Binding-site contacts:
Ligand atom OD2 contacts residue LYS66 of chain 1.A at 3.3 Å.
Ligand atom S07 contacts residue ASP84 of chain 1.A at 3.6 Å.
Ligand atom OD1 contacts residue TYR68 of chain 1.A at 3.3 Å.
Ligand atom CA contacts residue HIS67 of chain 1.A at 3.6 Å.
Ligand atom CB contacts residue HIS67 of chain 1.A at 3.7 Å.
Ligand atom CB contacts residue MET83 of chain 1.A at 3.9 Å (hydrophobic).
Ligand atom C06 contacts residue GLN87 of chain 1.A at 3.9 Å.
Ligand atom CG contacts residue LYS66 of chain 1.A at 3.9 Å.
Ligand atom CE1 contacts residue VAL56 of chain 1.A at 3.9 Å (hydrophobic).
Ligand atom CG contacts residue LEU69 of chain 1.A at 3.7 Å (hydrophobic).
Ligand atom ND2 contacts residue LEU69 of chain 1.A at 2.9 Å (h-bond).
Ligand atom CA contacts residue HIS67 of chain 1.A at 3.8 Å.
Ligand atom O contacts residue ILE106 of chain 1.A at 3.8 Å.
Ligand atom CD1 contacts residue LEU69 of chain 1.A at 3.9 Å (hydrophobic).
Ligand atom CE2 contacts residue LEU69 of chain 1.A at 4.0 Å (hydrophobic).
Ligand atom N contacts residue TYR68 of chain 1.A at 3.8 Å.
Ligand atom CB contacts residue TYR68 of chain 1.A at 3.7 Å (hydrophobic).
Ligand atom CE1 contacts residue ASP85 of chain 1.A at 4.0 Å.
Ligand atom OD2 contacts residue HIS67 of chain 1.A at 2.8 Å (h-bond).
Ligand atom O contacts residue TYR68 of chain 1.A at 3.5 Å.
Ligand atom CD2 contacts residue LEU69 of chain 1.A at 3.9 Å (hydrophobic).
Ligand atom CZ contacts residue ASP85 of chain 1.A at 3.8 Å.
Ligand atom CE1 contacts residue LEU71 of chain 1.A at 3.7 Å (hydrophobic).
Ligand atom CG contacts residue MET83 of chain 1.A at 3.8 Å (hydrophobic).
Ligand atom CE2 contacts residue MET83 of chain 1.A at 3.6 Å (hydrophobic).
Ligand atom CD1 contacts residue LEU69 of chain 1.A at 3.9 Å (hydrophobic).
Ligand atom CG contacts residue HIS67 of chain 1.A at 3.8 Å.
Ligand atom OH contacts residue SER48 of chain 1.A at 3.5 Å (h-bond).
Ligand atom OD1 contacts residue LEU69 of chain 1.A at 2.8 Å (h-bond).
Ligand atom O contacts residue ARG26 of chain 1.A at 2.7 Å (salt-bridge).
Ligand atom CG contacts residue LEU69 of chain 1.A at 4.0 Å (hydrophobic).
Ligand atom ND2 contacts residue MET83 of chain 1.A at 2.8 Å (h-bond).
Ligand atom C contacts residue TYR68 of chain 1.A at 3.7 Å (hydrophobic).
Ligand atom C contacts residue HIS67 of chain 1.A at 3.8 Å.
Ligand atom CA contacts residue TYR68 of chain 1.A at 3.9 Å (hydrophobic).
Ligand atom CB contacts residue HIS67 of chain 1.A at 3.5 Å.
Ligand atom OH contacts residue ASN51 of chain 1.A at 3.4 Å (h-bond).
Ligand atom N contacts residue HIS67 of chain 1.A at 2.8 Å (h-bond).
Ligand atom CG contacts residue LEU69 of chain 1.A at 3.5 Å (hydrophobic).
Ligand atom C contacts residue ARG26 of chain 1.A at 4.0 Å.

The small molecule below binds the protein below.
Small molecule (SMILES): NC(=O)C[C@@H]1NC(=O)[C@H](CC(=O)O)NC(=O)[C@H](Cc2ccc(O)cc2)NC(=O)CNC(=O)[C@H](CCC(=O)O)NC(=O)[C@H](Cc2ccccc2)NC(=O)[C@@H]2CCCCNC(=O)CC[C@H](NC1=O)C(=O)N[C@H](C(N)=O)CSCC(=O)N2

Sequence of chain 1.A:
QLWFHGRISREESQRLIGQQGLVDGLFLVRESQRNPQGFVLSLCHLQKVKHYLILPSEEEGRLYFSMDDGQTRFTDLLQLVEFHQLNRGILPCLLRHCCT